Sequence of chain 2.A:
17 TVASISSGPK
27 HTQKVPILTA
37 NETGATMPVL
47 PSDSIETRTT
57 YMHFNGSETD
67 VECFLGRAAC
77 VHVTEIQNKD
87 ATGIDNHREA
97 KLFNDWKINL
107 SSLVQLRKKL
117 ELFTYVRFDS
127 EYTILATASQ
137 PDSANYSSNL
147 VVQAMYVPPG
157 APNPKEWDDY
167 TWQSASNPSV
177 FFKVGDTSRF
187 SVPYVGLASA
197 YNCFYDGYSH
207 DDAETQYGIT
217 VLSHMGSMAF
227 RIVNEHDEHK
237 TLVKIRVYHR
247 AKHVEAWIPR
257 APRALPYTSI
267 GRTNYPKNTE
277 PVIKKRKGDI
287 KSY

A small-molecule ligand and the protein it binds are described below.
Small molecule (SMILES): Cc1cc(CCCCCOc2ccc(C3=NCCO3)cc2)on1

Sequence of chain 2.C:
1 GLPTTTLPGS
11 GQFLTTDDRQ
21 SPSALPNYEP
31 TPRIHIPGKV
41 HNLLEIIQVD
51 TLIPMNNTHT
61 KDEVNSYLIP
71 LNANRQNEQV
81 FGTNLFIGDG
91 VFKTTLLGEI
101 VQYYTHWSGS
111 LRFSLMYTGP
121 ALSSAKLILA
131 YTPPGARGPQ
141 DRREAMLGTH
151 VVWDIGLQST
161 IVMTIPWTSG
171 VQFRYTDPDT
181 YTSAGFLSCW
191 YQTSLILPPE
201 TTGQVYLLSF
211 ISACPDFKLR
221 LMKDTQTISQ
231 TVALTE

Binding-site contacts:
Ligand atom C5B contacts residue MET224 of chain 2.A at 3.9 Å (hydrophobic).
Ligand atom O1 contacts residue LEU106 of chain 2.A at 3.8 Å.
Ligand atom C1C contacts residue LEU106 of chain 2.A at 3.8 Å (hydrophobic).
Ligand atom C4C contacts residue VAL188 of chain 2.A at 3.7 Å (hydrophobic).
Ligand atom C5C contacts residue VAL191 of chain 2.A at 3.8 Å (hydrophobic).
Ligand atom C1B contacts residue ILE104 of chain 2.A at 4.0 Å (hydrophobic).
Ligand atom O1A contacts residue PHE186 of chain 2.A at 3.0 Å.
Ligand atom C6B contacts residue TYR128 of chain 2.A at 3.3 Å (hydrophobic).
Ligand atom N3A contacts residue PRO174 of chain 2.A at 3.7 Å.
Ligand atom C6B contacts residue ILE104 of chain 2.A at 3.6 Å (hydrophobic).
Ligand atom C1B contacts residue TYR128 of chain 2.A at 3.6 Å (hydrophobic).
Ligand atom O1 contacts residue MET221 of chain 2.A at 3.8 Å.
Ligand atom C4C contacts residue VAL191 of chain 2.A at 3.0 Å (hydrophobic).
Ligand atom C2B contacts residue VAL188 of chain 2.A at 3.5 Å (hydrophobic).
Ligand atom N3A contacts residue ALA24 of chain 2.C at 3.8 Å.
Ligand atom C3C contacts residue TYR128 of chain 2.A at 3.4 Å (hydrophobic).
Ligand atom C4 contacts residue LEU106 of chain 2.A at 3.9 Å (hydrophobic).
Ligand atom C2C contacts residue MET221 of chain 2.A at 3.8 Å (hydrophobic).
Ligand atom C4 contacts residue TYR197 of chain 2.A at 3.8 Å (hydrophobic).
Ligand atom N2 contacts residue LEU106 of chain 2.A at 3.8 Å.
Ligand atom O1B contacts residue ILE104 of chain 2.A at 3.9 Å.
Ligand atom C4B contacts residue TYR152 of chain 2.A at 3.8 Å (hydrophobic).
Ligand atom C1B contacts residue VAL188 of chain 2.A at 3.8 Å (hydrophobic).
Ligand atom C3B contacts residue VAL188 of chain 2.A at 3.8 Å (hydrophobic).
Ligand atom C2A contacts residue PHE186 of chain 2.A at 3.3 Å (hydrophobic).
Ligand atom C5 contacts residue LEU106 of chain 2.A at 3.8 Å (hydrophobic).
Ligand atom C4B contacts residue PHE186 of chain 2.A at 3.6 Å (hydrophobic).
Ligand atom C3B contacts residue TYR152 of chain 2.A at 3.7 Å (hydrophobic).
Ligand atom C5B contacts residue TYR128 of chain 2.A at 4.0 Å (hydrophobic).
Ligand atom C2C contacts residue TYR197 of chain 2.A at 3.7 Å (hydrophobic).
Ligand atom C5B contacts residue PHE186 of chain 2.A at 3.9 Å (hydrophobic).
Ligand atom C5A contacts residue PHE186 of chain 2.A at 3.5 Å (hydrophobic).
Ligand atom C5A contacts residue ALA150 of chain 2.A at 3.6 Å (hydrophobic).
Ligand atom C1C contacts residue TYR128 of chain 2.A at 3.7 Å (hydrophobic).
Ligand atom N3A contacts residue TYR152 of chain 2.A at 3.5 Å.
Ligand atom C5A contacts residue VAL176 of chain 2.A at 3.6 Å (hydrophobic).
Ligand atom N3A contacts residue PHE186 of chain 2.A at 4.0 Å.
Ligand atom C2A contacts residue TYR152 of chain 2.A at 3.6 Å (hydrophobic).
Ligand atom C4A contacts residue PRO174 of chain 2.A at 3.1 Å (hydrophobic).
Ligand atom O1B contacts residue TYR128 of chain 2.A at 3.4 Å (h-bond).